Sequence of chain 1.G:
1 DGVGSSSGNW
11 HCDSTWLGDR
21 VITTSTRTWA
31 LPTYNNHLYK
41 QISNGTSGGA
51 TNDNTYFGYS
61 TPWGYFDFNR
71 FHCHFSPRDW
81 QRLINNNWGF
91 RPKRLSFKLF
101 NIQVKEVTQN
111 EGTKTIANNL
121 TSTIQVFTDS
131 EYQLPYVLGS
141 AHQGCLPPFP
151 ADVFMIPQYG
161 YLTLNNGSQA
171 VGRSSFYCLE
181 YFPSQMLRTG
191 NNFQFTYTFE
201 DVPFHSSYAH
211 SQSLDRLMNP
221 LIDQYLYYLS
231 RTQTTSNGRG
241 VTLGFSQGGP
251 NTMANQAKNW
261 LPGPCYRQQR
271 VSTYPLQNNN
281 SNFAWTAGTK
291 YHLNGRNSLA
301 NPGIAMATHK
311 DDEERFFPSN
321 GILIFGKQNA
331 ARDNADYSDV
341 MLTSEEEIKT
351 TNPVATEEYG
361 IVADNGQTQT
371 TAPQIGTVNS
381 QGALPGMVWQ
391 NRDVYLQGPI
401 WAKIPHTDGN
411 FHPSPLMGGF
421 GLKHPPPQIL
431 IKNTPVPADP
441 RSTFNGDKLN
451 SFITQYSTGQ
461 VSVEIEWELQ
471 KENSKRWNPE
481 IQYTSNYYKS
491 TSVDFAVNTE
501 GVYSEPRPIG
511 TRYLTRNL

Binding-site contacts:
Ligand atom N1 contacts residue PRO413 of chain 1.G at 3.5 Å (h-bond).
Ligand atom C8 contacts residue SER414 of chain 1.G at 4.3 Å.
Ligand atom C4 contacts residue PRO203 of chain 1.G at 4.2 Å (hydrophobic).
Ligand atom C5 contacts residue PRO413 of chain 1.G at 4.0 Å (hydrophobic).
Ligand atom C4 contacts residue PRO413 of chain 1.G at 4.0 Å (hydrophobic).
Ligand atom C1' contacts residue HIS412 of chain 1.G at 4.3 Å.
Ligand atom C2 contacts residue GLY421 of chain 1.G at 3.4 Å.
Ligand atom O3' contacts residue PRO413 of chain 1.G at 4.2 Å.
Ligand atom C2 contacts residue VAL202 of chain 1.G at 4.2 Å (hydrophobic).
Ligand atom N6 contacts residue GLY419 of chain 1.G at 3.5 Å (h-bond).
Ligand atom N9 contacts residue PRO203 of chain 1.G at 4.4 Å.
Ligand atom C5 contacts residue SER414 of chain 1.G at 3.9 Å.
Ligand atom N6 contacts residue SER414 of chain 1.G at 3.7 Å.
Ligand atom N9 contacts residue PRO413 of chain 1.G at 4.3 Å.
Ligand atom N9 contacts residue HIS412 of chain 1.G at 4.3 Å.
Ligand atom C2 contacts residue ILE404 of chain 1.G at 4.4 Å (hydrophobic).
Ligand atom N3 contacts residue PRO413 of chain 1.G at 3.8 Å.
Ligand atom N1 contacts residue GLY421 of chain 1.G at 3.1 Å (h-bond).
Ligand atom N7 contacts residue SER414 of chain 1.G at 3.6 Å.
Ligand atom N6 contacts residue PRO415 of chain 1.G at 4.2 Å.
Ligand atom C8 contacts residue PRO203 of chain 1.G at 4.2 Å (hydrophobic).
Ligand atom C1' contacts residue PRO413 of chain 1.G at 3.9 Å (hydrophobic).
Ligand atom C6 contacts residue VAL202 of chain 1.G at 4.2 Å (hydrophobic).
Ligand atom N6 contacts residue GLY421 of chain 1.G at 3.3 Å (h-bond).
Ligand atom N6 contacts residue PHE420 of chain 1.G at 3.7 Å.
Ligand atom N1 contacts residue VAL202 of chain 1.G at 3.7 Å.
Ligand atom C6 contacts residue PRO413 of chain 1.G at 3.8 Å (hydrophobic).
Ligand atom C2 contacts residue PRO413 of chain 1.G at 3.5 Å (hydrophobic).
Ligand atom C2' contacts residue PRO413 of chain 1.G at 3.8 Å (hydrophobic).
Ligand atom C6 contacts residue SER414 of chain 1.G at 4.0 Å.
Ligand atom N1 contacts residue PHE420 of chain 1.G at 4.2 Å.
Ligand atom C8 contacts residue HIS412 of chain 1.G at 3.4 Å.
Ligand atom N7 contacts residue PRO203 of chain 1.G at 4.0 Å.
Ligand atom C2' contacts residue HIS412 of chain 1.G at 3.1 Å.
Ligand atom N7 contacts residue ASN391 of chain 1.G at 3.9 Å.
Ligand atom C6 contacts residue PRO203 of chain 1.G at 4.3 Å (hydrophobic).
Ligand atom C6 contacts residue GLY421 of chain 1.G at 3.6 Å.
Ligand atom C3' contacts residue HIS412 of chain 1.G at 4.0 Å.
Ligand atom N7 contacts residue HIS412 of chain 1.G at 4.1 Å.
Ligand atom C5 contacts residue PRO203 of chain 1.G at 3.9 Å (hydrophobic).

A small-molecule ligand and the protein it binds are described below.
Small molecule (SMILES): Nc1ncnc2c1ncn2[C@H]1C[C@H](O)[C@@H](COP(=O)(O)O)O1